The protein below binds the small molecule below.
Small molecule (SMILES): CC(=O)N[C@H]1[C@H](O[C@H]2[C@H](O)[C@@H](NC(C)=O)CO[C@@H]2CO)O[C@H](CO)[C@@H](O)[C@@H]1O

Binding-site contacts:
Ligand atom C1 contacts residue ASN188 of chain 1.A at 1.4 Å.
Ligand atom C1 contacts residue ILE145 of chain 1.A at 4.4 Å (hydrophobic).
Ligand atom O5 contacts residue ILE145 of chain 1.A at 4.0 Å.
Ligand atom C3 contacts residue ASN188 of chain 1.A at 3.8 Å.
Ligand atom C1 contacts residue GLU147 of chain 1.A at 3.6 Å.
Ligand atom C7 contacts residue ASN188 of chain 1.A at 3.6 Å.
Ligand atom O5 contacts residue GLU147 of chain 1.A at 3.9 Å.
Ligand atom C3 contacts residue GLU147 of chain 1.A at 3.6 Å.
Ligand atom C4 contacts residue GLU147 of chain 1.A at 3.9 Å.
Ligand atom C8 contacts residue LYS164 of chain 1.A at 3.9 Å.
Ligand atom C8 contacts residue HIS142 of chain 1.A at 4.4 Å.
Ligand atom C5 contacts residue GLU147 of chain 1.A at 3.4 Å.
Ligand atom O4 contacts residue GLU147 of chain 1.A at 3.9 Å.
Ligand atom C5 contacts residue HIS142 of chain 1.A at 4.5 Å.
Ligand atom O7 contacts residue ASN188 of chain 1.A at 3.9 Å.
Ligand atom C5 contacts residue ASN188 of chain 1.A at 3.7 Å.
Ligand atom C2 contacts residue GLU147 of chain 1.A at 4.2 Å.
Ligand atom C8 contacts residue LYS186 of chain 1.A at 3.7 Å.
Ligand atom C2 contacts residue ASN188 of chain 1.A at 2.5 Å.
Ligand atom O6 contacts residue ILE145 of chain 1.A at 3.8 Å.
Ligand atom C4 contacts residue ASN188 of chain 1.A at 4.3 Å.
Ligand atom N2 contacts residue ASN188 of chain 1.A at 3.0 Å (h-bond).
Ligand atom O5 contacts residue ASN188 of chain 1.A at 2.4 Å (h-bond).

Sequence of chain 1.A:
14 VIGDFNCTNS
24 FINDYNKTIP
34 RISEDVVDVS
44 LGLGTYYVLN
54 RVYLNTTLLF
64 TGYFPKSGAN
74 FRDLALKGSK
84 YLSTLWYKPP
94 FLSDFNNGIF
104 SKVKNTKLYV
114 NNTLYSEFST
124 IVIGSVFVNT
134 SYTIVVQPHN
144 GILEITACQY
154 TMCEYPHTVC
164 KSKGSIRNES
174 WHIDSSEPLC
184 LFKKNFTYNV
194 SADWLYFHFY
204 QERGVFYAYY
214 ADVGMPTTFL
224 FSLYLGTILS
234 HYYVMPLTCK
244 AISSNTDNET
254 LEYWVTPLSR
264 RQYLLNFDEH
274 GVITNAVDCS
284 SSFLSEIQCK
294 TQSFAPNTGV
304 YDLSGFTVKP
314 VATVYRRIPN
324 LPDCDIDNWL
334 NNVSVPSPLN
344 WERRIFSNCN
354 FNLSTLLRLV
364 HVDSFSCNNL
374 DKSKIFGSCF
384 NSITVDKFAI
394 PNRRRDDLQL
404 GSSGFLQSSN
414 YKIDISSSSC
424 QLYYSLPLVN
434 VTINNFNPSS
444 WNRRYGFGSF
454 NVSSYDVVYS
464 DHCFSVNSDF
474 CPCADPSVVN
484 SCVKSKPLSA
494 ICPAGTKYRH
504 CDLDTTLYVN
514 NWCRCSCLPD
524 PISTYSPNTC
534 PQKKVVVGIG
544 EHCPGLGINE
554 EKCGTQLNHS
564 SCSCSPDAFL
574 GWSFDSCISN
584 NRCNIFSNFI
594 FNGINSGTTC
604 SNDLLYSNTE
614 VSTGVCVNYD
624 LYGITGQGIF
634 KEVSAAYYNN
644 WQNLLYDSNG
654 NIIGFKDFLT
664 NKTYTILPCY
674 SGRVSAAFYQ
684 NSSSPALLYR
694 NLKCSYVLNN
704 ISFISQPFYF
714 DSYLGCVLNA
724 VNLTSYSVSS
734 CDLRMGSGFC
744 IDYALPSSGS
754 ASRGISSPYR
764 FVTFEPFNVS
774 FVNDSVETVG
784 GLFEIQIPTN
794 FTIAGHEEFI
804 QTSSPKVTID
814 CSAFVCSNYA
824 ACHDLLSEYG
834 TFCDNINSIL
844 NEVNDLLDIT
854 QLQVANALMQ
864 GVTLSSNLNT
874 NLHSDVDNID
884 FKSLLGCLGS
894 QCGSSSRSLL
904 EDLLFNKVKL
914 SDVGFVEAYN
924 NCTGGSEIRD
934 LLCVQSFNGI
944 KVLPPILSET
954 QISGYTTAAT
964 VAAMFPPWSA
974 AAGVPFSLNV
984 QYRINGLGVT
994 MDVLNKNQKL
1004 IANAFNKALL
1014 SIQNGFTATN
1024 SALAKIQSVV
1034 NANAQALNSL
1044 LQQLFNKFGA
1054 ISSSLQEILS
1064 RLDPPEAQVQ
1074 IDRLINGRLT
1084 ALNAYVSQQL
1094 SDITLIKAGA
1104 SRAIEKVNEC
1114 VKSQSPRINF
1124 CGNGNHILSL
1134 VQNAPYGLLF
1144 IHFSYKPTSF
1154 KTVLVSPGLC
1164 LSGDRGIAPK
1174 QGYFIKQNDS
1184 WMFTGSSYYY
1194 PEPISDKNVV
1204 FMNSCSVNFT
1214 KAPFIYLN